Sequence of chain 1.C:
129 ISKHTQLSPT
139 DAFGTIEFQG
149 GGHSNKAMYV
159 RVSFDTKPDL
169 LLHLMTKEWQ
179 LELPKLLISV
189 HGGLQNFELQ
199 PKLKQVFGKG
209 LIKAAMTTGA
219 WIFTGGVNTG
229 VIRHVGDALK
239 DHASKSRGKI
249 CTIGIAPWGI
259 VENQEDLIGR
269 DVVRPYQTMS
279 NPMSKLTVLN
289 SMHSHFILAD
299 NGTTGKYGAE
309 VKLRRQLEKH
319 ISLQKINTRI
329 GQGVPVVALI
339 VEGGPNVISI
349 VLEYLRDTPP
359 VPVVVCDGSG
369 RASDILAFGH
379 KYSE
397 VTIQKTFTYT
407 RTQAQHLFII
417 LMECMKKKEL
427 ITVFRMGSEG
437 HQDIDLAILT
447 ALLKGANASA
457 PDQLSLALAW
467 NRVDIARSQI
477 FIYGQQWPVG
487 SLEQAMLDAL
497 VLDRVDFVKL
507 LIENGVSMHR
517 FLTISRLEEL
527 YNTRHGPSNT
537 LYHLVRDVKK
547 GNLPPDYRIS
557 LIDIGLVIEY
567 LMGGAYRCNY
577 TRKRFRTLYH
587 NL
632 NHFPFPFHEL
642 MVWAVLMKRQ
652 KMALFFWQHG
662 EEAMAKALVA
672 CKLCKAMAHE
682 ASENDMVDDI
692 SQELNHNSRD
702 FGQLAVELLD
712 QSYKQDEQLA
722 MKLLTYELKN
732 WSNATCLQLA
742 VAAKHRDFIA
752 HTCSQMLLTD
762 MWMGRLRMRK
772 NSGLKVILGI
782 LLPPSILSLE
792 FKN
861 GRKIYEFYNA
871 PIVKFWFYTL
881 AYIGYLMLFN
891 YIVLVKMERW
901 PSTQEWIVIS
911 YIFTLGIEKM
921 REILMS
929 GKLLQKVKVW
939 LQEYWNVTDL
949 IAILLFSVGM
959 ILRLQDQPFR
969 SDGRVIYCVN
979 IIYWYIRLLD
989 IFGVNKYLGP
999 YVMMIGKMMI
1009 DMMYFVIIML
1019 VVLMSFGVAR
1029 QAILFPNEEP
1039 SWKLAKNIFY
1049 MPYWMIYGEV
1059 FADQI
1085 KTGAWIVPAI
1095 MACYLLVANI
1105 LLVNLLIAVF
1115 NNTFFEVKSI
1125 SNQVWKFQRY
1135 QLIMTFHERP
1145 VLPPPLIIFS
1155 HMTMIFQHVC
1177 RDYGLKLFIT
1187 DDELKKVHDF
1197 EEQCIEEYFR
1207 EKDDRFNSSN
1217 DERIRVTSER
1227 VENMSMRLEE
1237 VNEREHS

Binding-site contacts:
Ligand atom C26 contacts residue SER1039 of chain 1.A at 3.8 Å.
Ligand atom C09 contacts residue TYR891 of chain 1.C at 4.2 Å (hydrophobic).
Ligand atom C22 contacts residue PRO1038 of chain 1.A at 4.2 Å (hydrophobic).
Ligand atom C75 contacts residue MET887 of chain 1.C at 3.6 Å (hydrophobic).
Ligand atom C19 contacts residue TYR891 of chain 1.C at 4.4 Å (hydrophobic).
Ligand atom C79 contacts residue TYR983 of chain 1.C at 3.7 Å (hydrophobic).
Ligand atom C77 contacts residue TYR983 of chain 1.C at 4.3 Å (hydrophobic).
Ligand atom C15 contacts residue LEU1042 of chain 1.A at 4.1 Å (hydrophobic).
Ligand atom C24 contacts residue TRP1040 of chain 1.A at 3.5 Å (hydrophobic).
Ligand atom C16 contacts residue PRO1038 of chain 1.A at 3.9 Å (hydrophobic).
Ligand atom C26 contacts residue PRO1038 of chain 1.A at 4.3 Å (hydrophobic).
Ligand atom C78 contacts residue TYR983 of chain 1.C at 3.9 Å (hydrophobic).
Ligand atom C21 contacts residue PRO1038 of chain 1.A at 3.2 Å (hydrophobic).
Ligand atom C22 contacts residue TRP1040 of chain 1.A at 3.6 Å (hydrophobic).
Ligand atom C24 contacts residue PRO1038 of chain 1.A at 4.0 Å (hydrophobic).
Ligand atom C13 contacts residue SER1039 of chain 1.A at 3.8 Å.
Ligand atom O20 contacts residue TRP1040 of chain 1.A at 4.0 Å.
Ligand atom C79 contacts residue ASN890 of chain 1.C at 3.3 Å.
Ligand atom C14 contacts residue SER1039 of chain 1.A at 3.1 Å.
Ligand atom O25 contacts residue GLU1037 of chain 1.A at 4.0 Å.
Ligand atom C23 contacts residue PRO1038 of chain 1.A at 4.1 Å (hydrophobic).
Ligand atom C10 contacts residue TYR891 of chain 1.C at 4.4 Å (hydrophobic).
Ligand atom C17 contacts residue SER1039 of chain 1.A at 4.2 Å.
Ligand atom C14 contacts residue LEU1042 of chain 1.A at 4.1 Å (hydrophobic).
Ligand atom C08 contacts residue TYR891 of chain 1.C at 4.1 Å (hydrophobic).
Ligand atom C26 contacts residue GLU1037 of chain 1.A at 4.0 Å.
Ligand atom C81 contacts residue TYR983 of chain 1.C at 3.3 Å (hydrophobic).
Ligand atom C16 contacts residue TRP1040 of chain 1.A at 4.0 Å (hydrophobic).
Ligand atom C04 contacts residue LEU894 of chain 1.C at 4.2 Å (hydrophobic).
Ligand atom O20 contacts residue PRO1038 of chain 1.A at 4.0 Å.
Ligand atom C23 contacts residue TRP1040 of chain 1.A at 4.2 Å (hydrophobic).
Ligand atom C05 contacts residue ALA1043 of chain 1.A at 4.3 Å (hydrophobic).
Ligand atom C05 contacts residue LEU894 of chain 1.C at 4.1 Å (hydrophobic).
Ligand atom O25 contacts residue PRO1038 of chain 1.A at 4.2 Å.
Ligand atom C21 contacts residue TRP1040 of chain 1.A at 4.4 Å (hydrophobic).
Ligand atom O72 contacts residue ILE1046 of chain 1.A at 4.0 Å.
Ligand atom C17 contacts residue PRO1038 of chain 1.A at 4.0 Å (hydrophobic).
Ligand atom C16 contacts residue SER1039 of chain 1.A at 3.5 Å.
Ligand atom C15 contacts residue SER1039 of chain 1.A at 4.0 Å.
Ligand atom O80 contacts residue ASN890 of chain 1.C at 3.6 Å.

Sequence of chain 1.A:
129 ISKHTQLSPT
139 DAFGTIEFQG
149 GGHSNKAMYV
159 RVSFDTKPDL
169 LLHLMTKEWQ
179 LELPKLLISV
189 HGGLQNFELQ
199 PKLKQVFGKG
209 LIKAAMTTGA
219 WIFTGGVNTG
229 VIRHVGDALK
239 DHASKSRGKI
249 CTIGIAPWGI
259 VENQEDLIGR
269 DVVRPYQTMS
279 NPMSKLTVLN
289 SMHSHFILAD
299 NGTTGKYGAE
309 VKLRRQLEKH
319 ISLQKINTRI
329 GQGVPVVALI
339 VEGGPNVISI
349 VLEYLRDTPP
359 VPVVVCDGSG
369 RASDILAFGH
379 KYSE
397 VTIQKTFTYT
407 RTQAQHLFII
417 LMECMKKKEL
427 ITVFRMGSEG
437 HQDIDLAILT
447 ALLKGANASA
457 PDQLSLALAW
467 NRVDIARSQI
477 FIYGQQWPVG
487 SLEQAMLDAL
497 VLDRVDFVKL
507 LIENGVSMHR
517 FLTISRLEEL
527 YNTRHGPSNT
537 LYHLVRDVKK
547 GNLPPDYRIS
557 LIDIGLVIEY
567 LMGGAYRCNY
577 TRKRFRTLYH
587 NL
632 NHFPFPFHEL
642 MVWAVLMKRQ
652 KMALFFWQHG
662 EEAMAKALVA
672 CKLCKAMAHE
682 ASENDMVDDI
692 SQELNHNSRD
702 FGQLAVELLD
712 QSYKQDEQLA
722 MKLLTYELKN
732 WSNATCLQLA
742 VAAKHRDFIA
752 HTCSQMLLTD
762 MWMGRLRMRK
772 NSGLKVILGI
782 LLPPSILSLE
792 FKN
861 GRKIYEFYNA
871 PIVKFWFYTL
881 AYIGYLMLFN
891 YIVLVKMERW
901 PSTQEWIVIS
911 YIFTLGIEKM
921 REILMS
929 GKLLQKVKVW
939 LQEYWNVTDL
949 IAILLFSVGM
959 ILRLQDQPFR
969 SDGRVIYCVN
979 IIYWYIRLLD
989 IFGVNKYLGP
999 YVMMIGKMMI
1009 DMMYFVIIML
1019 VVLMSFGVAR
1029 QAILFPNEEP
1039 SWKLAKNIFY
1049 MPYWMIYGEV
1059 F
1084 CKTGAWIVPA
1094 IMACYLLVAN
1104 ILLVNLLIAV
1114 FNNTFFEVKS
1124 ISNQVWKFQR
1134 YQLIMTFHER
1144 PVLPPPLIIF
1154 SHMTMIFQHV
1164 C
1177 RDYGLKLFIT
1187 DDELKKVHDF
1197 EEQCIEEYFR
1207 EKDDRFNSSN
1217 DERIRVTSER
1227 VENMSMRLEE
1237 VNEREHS

The protein below binds the small molecule below.
Small molecule (SMILES): COCC(CCO[C@H]1CC[C@@]2(C)C(=CC[C@H]3[C@@H]4C[C@@H]5O[C@]6(CC[C@@H](C)CO6)[C@@H](C)[C@@H]5[C@@]4(C)CC[C@@H]32)C1)COC